Binding-site contacts:
Ligand atom O7 contacts residue ASN212 of chain 3.B at 4.5 Å.
Ligand atom C1 contacts residue ILE211 of chain 3.B at 4.1 Å (hydrophobic).
Ligand atom C3 contacts residue ASN212 of chain 3.B at 3.8 Å.
Ligand atom C7 contacts residue ASN212 of chain 3.B at 3.9 Å.
Ligand atom N2 contacts residue ILE211 of chain 3.B at 4.0 Å.
Ligand atom C2 contacts residue ASN212 of chain 3.B at 2.5 Å.
Ligand atom C4 contacts residue ASN212 of chain 3.B at 4.2 Å.
Ligand atom C5 contacts residue ASN212 of chain 3.B at 3.7 Å.
Ligand atom N2 contacts residue ASN212 of chain 3.B at 2.9 Å (h-bond).
Ligand atom O5 contacts residue ASN212 of chain 3.B at 2.4 Å (h-bond).
Ligand atom O6 contacts residue ASN212 of chain 3.B at 4.4 Å.
Ligand atom C1 contacts residue ASN212 of chain 3.B at 1.4 Å.

Sequence of chain 3.B:
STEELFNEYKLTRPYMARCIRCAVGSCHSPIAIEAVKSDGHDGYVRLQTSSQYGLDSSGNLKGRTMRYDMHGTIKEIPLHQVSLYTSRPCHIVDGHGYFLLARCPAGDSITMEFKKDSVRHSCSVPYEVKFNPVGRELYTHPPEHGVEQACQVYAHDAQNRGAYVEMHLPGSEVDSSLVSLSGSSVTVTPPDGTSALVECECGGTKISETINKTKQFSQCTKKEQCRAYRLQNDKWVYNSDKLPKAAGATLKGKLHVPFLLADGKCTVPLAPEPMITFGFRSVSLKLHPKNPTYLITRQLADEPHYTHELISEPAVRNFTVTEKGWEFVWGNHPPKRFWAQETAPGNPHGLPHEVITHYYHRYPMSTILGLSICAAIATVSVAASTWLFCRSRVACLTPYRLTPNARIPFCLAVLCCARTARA

A small-molecule ligand and the protein it binds are described below.
Small molecule (SMILES): CC(=O)N[C@@H]1[C@@H](O)[C@H](O)[C@@H](CO)O[C@H]1O